Sequence of chain 1.E:
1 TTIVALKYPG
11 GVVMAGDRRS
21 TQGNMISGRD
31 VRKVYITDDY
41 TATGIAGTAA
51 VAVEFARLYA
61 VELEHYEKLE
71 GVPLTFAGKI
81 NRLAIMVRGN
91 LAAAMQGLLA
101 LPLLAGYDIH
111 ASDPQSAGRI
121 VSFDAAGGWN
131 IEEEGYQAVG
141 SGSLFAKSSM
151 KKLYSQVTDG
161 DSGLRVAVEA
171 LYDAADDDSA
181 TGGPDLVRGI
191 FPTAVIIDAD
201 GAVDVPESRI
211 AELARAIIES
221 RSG

Sequence of chain 1.C:
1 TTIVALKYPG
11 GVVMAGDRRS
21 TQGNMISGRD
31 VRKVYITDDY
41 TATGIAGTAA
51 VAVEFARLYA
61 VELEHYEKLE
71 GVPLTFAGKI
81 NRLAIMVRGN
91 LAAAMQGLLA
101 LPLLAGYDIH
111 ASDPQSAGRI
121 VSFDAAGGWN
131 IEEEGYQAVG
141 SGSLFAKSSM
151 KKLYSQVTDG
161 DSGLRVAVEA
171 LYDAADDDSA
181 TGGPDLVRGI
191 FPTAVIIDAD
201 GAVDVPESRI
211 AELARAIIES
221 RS

Binding-site contacts:
Ligand atom O6 contacts residue ALA180 of chain 1.E at 4.0 Å.
Ligand atom O8 contacts residue GLY47 of chain 1.E at 3.7 Å.
Ligand atom C18 contacts residue LYS33 of chain 1.E at 3.7 Å.
Ligand atom O14 contacts residue THR21 of chain 1.E at 3.6 Å.
Ligand atom C10 contacts residue THR1 of chain 1.E at 2.5 Å.
Ligand atom C13 contacts residue ARG19 of chain 1.E at 3.8 Å.
Ligand atom O12 contacts residue GLY47 of chain 1.E at 2.9 Å (h-bond).
Ligand atom C17 contacts residue ILE45 of chain 1.E at 3.5 Å (hydrophobic).
Ligand atom C4 contacts residue THR1 of chain 1.E at 3.2 Å.
Ligand atom C3 contacts residue THR21 of chain 1.E at 3.4 Å.
Ligand atom O14 contacts residue ARG19 of chain 1.E at 3.9 Å.
Ligand atom C7 contacts residue GLY47 of chain 1.E at 3.6 Å.
Ligand atom C5 contacts residue THR21 of chain 1.E at 3.5 Å.
Ligand atom N9 contacts residue THR1 of chain 1.E at 3.8 Å.
Ligand atom O12 contacts residue THR1 of chain 1.E at 2.3 Å (h-bond).
Ligand atom C2 contacts residue THR21 of chain 1.E at 3.1 Å.
Ligand atom C10 contacts residue GLY47 of chain 1.E at 3.9 Å.
Ligand atom C16 contacts residue ILE45 of chain 1.E at 3.9 Å (hydrophobic).
Ligand atom O12 contacts residue ALA46 of chain 1.E at 3.7 Å.
Ligand atom C20 contacts residue ALA49 of chain 1.E at 3.6 Å (hydrophobic).
Ligand atom C17 contacts residue ALA49 of chain 1.E at 4.0 Å (hydrophobic).
Ligand atom C17 contacts residue GLY47 of chain 1.E at 4.0 Å.
Ligand atom N9 contacts residue GLY47 of chain 1.E at 2.9 Å (h-bond).
Ligand atom C19 contacts residue ALA49 of chain 1.E at 3.8 Å (hydrophobic).
Ligand atom C5 contacts residue ARG19 of chain 1.E at 3.7 Å.
Ligand atom C16 contacts residue GLY47 of chain 1.E at 3.4 Å.
Ligand atom O6 contacts residue THR1 of chain 1.E at 2.7 Å (h-bond).
Ligand atom C5 contacts residue THR1 of chain 1.E at 3.6 Å.
Ligand atom C13 contacts residue THR1 of chain 1.E at 3.0 Å.
Ligand atom C17 contacts residue ALA52 of chain 1.E at 3.7 Å (hydrophobic).
Ligand atom O14 contacts residue SER20 of chain 1.E at 3.4 Å.
Ligand atom C15 contacts residue THR1 of chain 1.E at 3.8 Å.
Ligand atom O6 contacts residue SER141 of chain 1.E at 4.0 Å.
Ligand atom C11 contacts residue GLY47 of chain 1.E at 3.9 Å.
Ligand atom C5 contacts residue ALA180 of chain 1.E at 3.3 Å (hydrophobic).
Ligand atom C16 contacts residue THR1 of chain 1.E at 3.6 Å.
Ligand atom C15 contacts residue GLY47 of chain 1.E at 3.4 Å.
Ligand atom C11 contacts residue THR1 of chain 1.E at 1.4 Å.
Ligand atom C19 contacts residue VAL31 of chain 1.E at 3.5 Å (hydrophobic).
Ligand atom C1 contacts residue ALA180 of chain 1.E at 3.9 Å (hydrophobic).

The protein below binds the small molecule below.
Small molecule (SMILES): CC[C@H]1C(=O)N[C@](C=O)([C@@H](O)[C@@H]2C=CCCC2)[C@@]1(C)O